A protein and the small-molecule ligand that binds it are described below.
Small molecule (SMILES): CC(=O)N[C@H]1[C@H]([C@H](O)[C@H](O)CO)O[C@@](O[C@H]2[C@@H](O)[C@@H](CO)O[C@@H](O[C@H]3[C@H](O)[C@@H](O)[C@H](O)O[C@@H]3CO)[C@@H]2O)(C(=O)O)C[C@@H]1O

Binding-site contacts:
Ligand atom O1B contacts residue TYR72 of chain 5.F at 4.1 Å.
Ligand atom O3 contacts residue ASN80 of chain 5.F at 4.0 Å.
Ligand atom O10 contacts residue THR291 of chain 5.F at 3.7 Å.
Ligand atom C5 contacts residue ASN93 of chain 5.F at 4.2 Å.
Ligand atom C3 contacts residue HIS298 of chain 5.F at 4.1 Å.
Ligand atom O1A contacts residue ARG77 of chain 5.F at 3.0 Å (salt-bridge).
Ligand atom C2 contacts residue GLY78 of chain 5.F at 4.2 Å.
Ligand atom C1 contacts residue ARG77 of chain 5.F at 3.5 Å.
Ligand atom C4 contacts residue HIS298 of chain 5.F at 4.1 Å.
Ligand atom C3 contacts residue VAL296 of chain 5.F at 3.5 Å (hydrophobic).
Ligand atom C4 contacts residue TYR72 of chain 5.F at 3.5 Å (hydrophobic).
Ligand atom C5 contacts residue TYR72 of chain 5.F at 3.6 Å (hydrophobic).
Ligand atom O4 contacts residue VAL296 of chain 5.F at 3.8 Å.
Ligand atom O3 contacts residue GLY78 of chain 5.F at 3.7 Å.
Ligand atom C3 contacts residue GLY78 of chain 5.F at 4.2 Å.
Ligand atom C6 contacts residue ASN93 of chain 5.F at 3.1 Å.
Ligand atom O10 contacts residue ASN293 of chain 5.F at 3.5 Å (h-bond).
Ligand atom C1 contacts residue TYR72 of chain 5.F at 3.8 Å (hydrophobic).
Ligand atom O4 contacts residue GLY78 of chain 5.F at 3.1 Å.
Ligand atom O1B contacts residue ARG77 of chain 5.F at 2.9 Å (salt-bridge).
Ligand atom N5 contacts residue TYR72 of chain 5.F at 3.1 Å (h-bond).
Ligand atom C11 contacts residue ASP85 of chain 4.F at 3.7 Å.
Ligand atom C3 contacts residue ARG77 of chain 5.F at 3.9 Å.
Ligand atom C7 contacts residue TYR72 of chain 5.F at 4.2 Å (hydrophobic).
Ligand atom O8 contacts residue TYR72 of chain 5.F at 4.2 Å.
Ligand atom O4 contacts residue HIS298 of chain 5.F at 3.1 Å (h-bond).
Ligand atom O4 contacts residue ILE79 of chain 5.F at 3.5 Å (h-bond).
Ligand atom C4 contacts residue VAL296 of chain 5.F at 4.3 Å (hydrophobic).
Ligand atom O8 contacts residue ARG77 of chain 5.F at 3.9 Å.
Ligand atom C6 contacts residue TYR72 of chain 5.F at 3.6 Å (hydrophobic).
Ligand atom O4 contacts residue THR291 of chain 5.F at 3.3 Å.
Ligand atom C3 contacts residue GLY78 of chain 5.F at 4.0 Å.
Ligand atom O1A contacts residue TYR72 of chain 5.F at 3.2 Å.
Ligand atom O4 contacts residue TYR72 of chain 5.F at 4.3 Å.
Ligand atom O4 contacts residue ASN80 of chain 5.F at 4.2 Å.
Ligand atom C6 contacts residue THR94 of chain 5.F at 4.2 Å.
Ligand atom C10 contacts residue TYR72 of chain 5.F at 4.1 Å (hydrophobic).
Ligand atom C4 contacts residue GLY78 of chain 5.F at 3.4 Å.
Ligand atom O6 contacts residue ASN93 of chain 5.F at 2.9 Å (h-bond).
Ligand atom O1A contacts residue GLY78 of chain 5.F at 3.7 Å.

Sequence of chain 4.F:
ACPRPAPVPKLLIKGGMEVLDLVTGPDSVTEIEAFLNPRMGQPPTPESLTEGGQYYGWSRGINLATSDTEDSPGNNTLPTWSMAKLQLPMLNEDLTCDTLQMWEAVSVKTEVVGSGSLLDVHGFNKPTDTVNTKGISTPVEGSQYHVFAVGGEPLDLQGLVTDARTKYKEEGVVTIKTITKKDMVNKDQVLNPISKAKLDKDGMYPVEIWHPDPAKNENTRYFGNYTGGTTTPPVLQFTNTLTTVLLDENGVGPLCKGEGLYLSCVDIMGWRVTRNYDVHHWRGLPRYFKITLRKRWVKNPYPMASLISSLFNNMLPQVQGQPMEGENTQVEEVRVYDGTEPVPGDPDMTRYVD

Sequence of chain 5.F:
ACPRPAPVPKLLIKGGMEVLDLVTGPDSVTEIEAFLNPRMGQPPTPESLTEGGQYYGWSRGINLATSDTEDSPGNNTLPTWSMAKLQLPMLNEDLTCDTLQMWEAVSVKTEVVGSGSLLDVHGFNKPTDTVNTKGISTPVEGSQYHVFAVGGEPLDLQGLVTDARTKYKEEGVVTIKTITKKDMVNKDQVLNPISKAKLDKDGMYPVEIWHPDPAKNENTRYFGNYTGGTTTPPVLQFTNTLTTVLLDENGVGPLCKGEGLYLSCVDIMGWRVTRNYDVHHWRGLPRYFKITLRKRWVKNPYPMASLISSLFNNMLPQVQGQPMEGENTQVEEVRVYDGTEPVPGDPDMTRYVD